This protein binds this small molecule.
Small molecule (SMILES): CCC(CC)[C@H](NC(C)=O)[C@@H]1[C@H](O)[C@@H](C(=O)O)C[C@H]1NC(=N)N

Binding-site contacts:
Ligand atom C4 contacts residue TYR322 of chain 1.A at 3.8 Å (hydrophobic).
Ligand atom N27 contacts residue LEU52 of chain 1.A at 3.7 Å.
Ligand atom C36 contacts residue ARG143 of chain 1.A at 3.6 Å.
Ligand atom O14 contacts residue ARG70 of chain 1.A at 3.0 Å (salt-bridge).
Ligand atom N27 contacts residue TRP97 of chain 1.A at 2.6 Å (h-bond).
Ligand atom C4 contacts residue ASP69 of chain 1.A at 3.9 Å.
Ligand atom C5 contacts residue TYR322 of chain 1.A at 3.5 Å (hydrophobic).
Ligand atom C1 contacts residue ASP69 of chain 1.A at 3.2 Å.
Ligand atom C2 contacts residue ASP69 of chain 1.A at 3.1 Å.
Ligand atom O8 contacts residue TYR322 of chain 1.A at 3.4 Å.
Ligand atom C26 contacts residue TRP97 of chain 1.A at 3.6 Å (hydrophobic).
Ligand atom N25 contacts residue GLU146 of chain 1.A at 3.8 Å.
Ligand atom C39 contacts residue ILE141 of chain 1.A at 3.8 Å (hydrophobic).
Ligand atom N30 contacts residue ASP69 of chain 1.A at 3.1 Å (salt-bridge).
Ligand atom C1 contacts residue GLU37 of chain 1.A at 3.4 Å.
Ligand atom N30 contacts residue ARG74 of chain 1.A at 3.4 Å (salt-bridge).
Ligand atom O7 contacts residue TYR322 of chain 1.A at 3.2 Å (h-bond).
Ligand atom O7 contacts residue ARG288 of chain 1.A at 3.1 Å (salt-bridge).
Ligand atom C6 contacts residue ARG288 of chain 1.A at 3.6 Å.
Ligand atom C15 contacts residue TRP97 of chain 1.A at 3.8 Å (hydrophobic).
Ligand atom N27 contacts residue GLU37 of chain 1.A at 3.7 Å.
Ligand atom C26 contacts residue GLU146 of chain 1.A at 3.6 Å.
Ligand atom C5 contacts residue ASP69 of chain 1.A at 3.5 Å.
Ligand atom O8 contacts residue ARG288 of chain 1.A at 2.7 Å (salt-bridge).
Ligand atom O9 contacts residue ASP69 of chain 1.A at 2.8 Å (salt-bridge).
Ligand atom C38 contacts residue GLU195 of chain 1.A at 3.5 Å.
Ligand atom C3 contacts residue TYR322 of chain 1.A at 3.7 Å (hydrophobic).
Ligand atom N30 contacts residue GLU37 of chain 1.A at 3.6 Å.
Ligand atom N25 contacts residue GLU37 of chain 1.A at 3.7 Å.
Ligand atom N27 contacts residue GLU146 of chain 1.A at 2.6 Å (salt-bridge).
Ligand atom O7 contacts residue TYR264 of chain 1.A at 3.3 Å (h-bond).
Ligand atom O8 contacts residue ARG36 of chain 1.A at 3.0 Å (salt-bridge).
Ligand atom N30 contacts residue TRP97 of chain 1.A at 3.7 Å.
Ligand atom C6 contacts residue TYR322 of chain 1.A at 3.1 Å (hydrophobic).
Ligand atom C1 contacts residue ARG36 of chain 1.A at 3.6 Å.
Ligand atom O14 contacts residue ASP69 of chain 1.A at 3.8 Å.
Ligand atom O7 contacts residue ARG211 of chain 1.A at 3.2 Å (salt-bridge).
Ligand atom C1 contacts residue TYR322 of chain 1.A at 3.2 Å (hydrophobic).
Ligand atom C26 contacts residue GLU37 of chain 1.A at 3.5 Å.
Ligand atom C38 contacts residue ARG211 of chain 1.A at 3.5 Å.

Sequence of chain 1.A:
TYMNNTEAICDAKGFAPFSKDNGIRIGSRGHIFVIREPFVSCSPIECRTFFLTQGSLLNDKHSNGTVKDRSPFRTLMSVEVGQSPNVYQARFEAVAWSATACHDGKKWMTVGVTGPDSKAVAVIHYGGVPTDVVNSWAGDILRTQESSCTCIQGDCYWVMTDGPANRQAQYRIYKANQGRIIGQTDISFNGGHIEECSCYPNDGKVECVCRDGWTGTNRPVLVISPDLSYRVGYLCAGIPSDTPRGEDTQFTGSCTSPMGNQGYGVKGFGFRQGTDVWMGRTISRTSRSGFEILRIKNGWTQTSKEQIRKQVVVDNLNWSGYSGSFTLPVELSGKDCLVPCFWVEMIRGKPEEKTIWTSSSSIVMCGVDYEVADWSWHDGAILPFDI